Sequence of chain 1.B:
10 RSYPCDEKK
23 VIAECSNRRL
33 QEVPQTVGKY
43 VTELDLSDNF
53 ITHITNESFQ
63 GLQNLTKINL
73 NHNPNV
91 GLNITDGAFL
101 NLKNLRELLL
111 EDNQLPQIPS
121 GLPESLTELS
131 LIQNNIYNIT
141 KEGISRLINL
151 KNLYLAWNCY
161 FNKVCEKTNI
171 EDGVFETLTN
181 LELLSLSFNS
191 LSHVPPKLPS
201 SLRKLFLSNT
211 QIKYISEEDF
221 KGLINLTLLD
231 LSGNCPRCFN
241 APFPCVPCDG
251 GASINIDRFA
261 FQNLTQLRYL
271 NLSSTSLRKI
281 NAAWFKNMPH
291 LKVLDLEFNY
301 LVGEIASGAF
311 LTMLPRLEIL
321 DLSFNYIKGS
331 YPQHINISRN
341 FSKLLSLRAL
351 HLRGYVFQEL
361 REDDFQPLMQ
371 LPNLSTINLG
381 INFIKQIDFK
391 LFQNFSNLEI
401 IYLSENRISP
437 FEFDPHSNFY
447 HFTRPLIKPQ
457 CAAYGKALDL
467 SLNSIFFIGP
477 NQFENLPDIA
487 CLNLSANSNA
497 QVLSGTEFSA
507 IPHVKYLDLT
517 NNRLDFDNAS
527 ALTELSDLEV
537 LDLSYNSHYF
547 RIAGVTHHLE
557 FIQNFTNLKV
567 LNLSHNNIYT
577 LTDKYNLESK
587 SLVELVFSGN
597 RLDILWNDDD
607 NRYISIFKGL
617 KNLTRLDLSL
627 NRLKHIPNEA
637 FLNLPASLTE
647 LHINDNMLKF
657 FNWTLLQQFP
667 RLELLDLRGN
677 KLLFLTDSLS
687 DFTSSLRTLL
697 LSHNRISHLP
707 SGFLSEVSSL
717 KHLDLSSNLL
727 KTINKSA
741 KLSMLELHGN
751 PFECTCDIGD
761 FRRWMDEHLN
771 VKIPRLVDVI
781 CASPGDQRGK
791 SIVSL

The protein below binds the small molecule below.
Small molecule (SMILES): CC(=O)N[C@@H]1[C@@H](O)[C@H](O)[C@@H](CO)O[C@H]1O

Binding-site contacts:
Ligand atom C1 contacts residue ASN634 of chain 1.B at 3.6 Å.
Ligand atom O7 contacts residue ASN658 of chain 1.B at 3.7 Å.
Ligand atom C1 contacts residue THR660 of chain 1.B at 3.8 Å.
Ligand atom O5 contacts residue LEU661 of chain 1.B at 3.1 Å.
Ligand atom C6 contacts residue LEU638 of chain 1.B at 4.3 Å (hydrophobic).
Ligand atom C6 contacts residue LEU661 of chain 1.B at 3.6 Å (hydrophobic).
Ligand atom C7 contacts residue ASN658 of chain 1.B at 3.4 Å.
Ligand atom C8 contacts residue ASN658 of chain 1.B at 4.0 Å.
Ligand atom C1 contacts residue LEU661 of chain 1.B at 3.8 Å (hydrophobic).
Ligand atom O5 contacts residue ASN634 of chain 1.B at 3.5 Å (h-bond).
Ligand atom O6 contacts residue LEU661 of chain 1.B at 4.3 Å.
Ligand atom C2 contacts residue ASN634 of chain 1.B at 4.2 Å.
Ligand atom O6 contacts residue LEU638 of chain 1.B at 4.2 Å.
Ligand atom C5 contacts residue THR660 of chain 1.B at 4.1 Å.
Ligand atom N2 contacts residue ASN658 of chain 1.B at 3.0 Å (h-bond).
Ligand atom C3 contacts residue ASN658 of chain 1.B at 3.7 Å.
Ligand atom O7 contacts residue ASN634 of chain 1.B at 4.2 Å.
Ligand atom O5 contacts residue ASN658 of chain 1.B at 2.1 Å (h-bond).
Ligand atom O6 contacts residue ASN634 of chain 1.B at 3.8 Å.
Ligand atom O5 contacts residue THR660 of chain 1.B at 4.2 Å.
Ligand atom C5 contacts residue ASN658 of chain 1.B at 3.4 Å.
Ligand atom C4 contacts residue ASN658 of chain 1.B at 4.1 Å.
Ligand atom C1 contacts residue ASN658 of chain 1.B at 1.3 Å.
Ligand atom C5 contacts residue LEU661 of chain 1.B at 3.6 Å (hydrophobic).
Ligand atom C2 contacts residue ASN658 of chain 1.B at 2.5 Å.